A small-molecule ligand and the protein it binds are described below.
Small molecule (SMILES): CN/C(=N\[N+](=O)[O-])NCc1cnc(Cl)s1

Sequence of chain 1.E:
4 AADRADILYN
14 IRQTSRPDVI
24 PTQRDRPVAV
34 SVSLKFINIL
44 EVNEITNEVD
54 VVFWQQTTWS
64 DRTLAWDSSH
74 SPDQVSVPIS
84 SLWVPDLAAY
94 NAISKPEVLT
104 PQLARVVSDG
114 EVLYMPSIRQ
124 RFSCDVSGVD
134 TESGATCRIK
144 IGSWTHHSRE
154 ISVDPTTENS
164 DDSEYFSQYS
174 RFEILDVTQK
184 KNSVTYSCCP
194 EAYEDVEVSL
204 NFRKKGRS

Sequence of chain 1.D:
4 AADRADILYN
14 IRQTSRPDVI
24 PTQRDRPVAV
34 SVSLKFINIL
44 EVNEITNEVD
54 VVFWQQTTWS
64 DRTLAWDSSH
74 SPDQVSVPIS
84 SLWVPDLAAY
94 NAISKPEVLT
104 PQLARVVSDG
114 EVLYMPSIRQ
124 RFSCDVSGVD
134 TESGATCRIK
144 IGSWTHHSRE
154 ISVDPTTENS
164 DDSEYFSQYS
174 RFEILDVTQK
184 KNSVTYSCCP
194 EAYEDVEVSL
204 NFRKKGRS

Binding-site contacts:
Ligand atom C1 contacts residue CYS191 of chain 1.D at 3.7 Å (hydrophobic).
Ligand atom C5 contacts residue MET118 of chain 1.E at 4.0 Å (hydrophobic).
Ligand atom N4 contacts residue THR148 of chain 1.D at 3.8 Å.
Ligand atom C3 contacts residue TRP147 of chain 1.D at 3.6 Å (hydrophobic).
Ligand atom O1 contacts residue MET118 of chain 1.E at 3.1 Å.
Ligand atom C contacts residue MET118 of chain 1.E at 3.7 Å (hydrophobic).
Ligand atom N5 contacts residue MET118 of chain 1.E at 3.3 Å.
Ligand atom S contacts residue LEU116 of chain 1.E at 3.8 Å.
Ligand atom N5 contacts residue CYS191 of chain 1.D at 3.9 Å.
Ligand atom CL contacts residue LEU116 of chain 1.E at 2.7 Å.
Ligand atom CL contacts residue LEU106 of chain 1.E at 3.8 Å.
Ligand atom C contacts residue TYR189 of chain 1.D at 3.6 Å (hydrophobic).
Ligand atom C2 contacts residue TRP147 of chain 1.D at 3.5 Å (hydrophobic).
Ligand atom C3 contacts residue TYR93 of chain 1.D at 3.9 Å (hydrophobic).
Ligand atom CL contacts residue THR148 of chain 1.D at 4.0 Å.
Ligand atom C1 contacts residue TRP147 of chain 1.D at 3.9 Å (hydrophobic).
Ligand atom O2 contacts residue TYR168 of chain 1.E at 4.0 Å.
Ligand atom N5 contacts residue TYR189 of chain 1.D at 3.1 Å.
Ligand atom C3 contacts residue TYR189 of chain 1.D at 3.8 Å (hydrophobic).
Ligand atom O1 contacts residue TYR189 of chain 1.D at 3.4 Å.
Ligand atom N contacts residue TYR189 of chain 1.D at 4.0 Å.
Ligand atom C5 contacts residue TRP147 of chain 1.D at 3.3 Å (hydrophobic).
Ligand atom N4 contacts residue TRP147 of chain 1.D at 3.4 Å (h-bond).
Ligand atom C4 contacts residue THR148 of chain 1.D at 3.9 Å.
Ligand atom O2 contacts residue TYR189 of chain 1.D at 3.3 Å.
Ligand atom C1 contacts residue TYR196 of chain 1.D at 3.8 Å (hydrophobic).
Ligand atom O2 contacts residue MET118 of chain 1.E at 3.7 Å.
Ligand atom O2 contacts residue TRP57 of chain 1.E at 3.7 Å.
Ligand atom N2 contacts residue MET118 of chain 1.E at 3.2 Å.
Ligand atom CL contacts residue ARG108 of chain 1.E at 3.6 Å.
Ligand atom N2 contacts residue CYS191 of chain 1.D at 3.5 Å (h-bond).
Ligand atom N1 contacts residue TRP57 of chain 1.E at 3.6 Å.
Ligand atom S contacts residue TYR196 of chain 1.D at 3.9 Å.
Ligand atom O1 contacts residue CYS191 of chain 1.D at 3.0 Å.
Ligand atom N1 contacts residue TYR189 of chain 1.D at 3.5 Å.
Ligand atom C3 contacts residue TRP57 of chain 1.E at 3.8 Å (hydrophobic).
Ligand atom N2 contacts residue TYR189 of chain 1.D at 3.4 Å.
Ligand atom O1 contacts residue SER190 of chain 1.D at 3.9 Å.
Ligand atom N4 contacts residue MET118 of chain 1.E at 3.8 Å.
Ligand atom O1 contacts residue GLN59 of chain 1.E at 3.7 Å.